Sequence of chain 1.B:
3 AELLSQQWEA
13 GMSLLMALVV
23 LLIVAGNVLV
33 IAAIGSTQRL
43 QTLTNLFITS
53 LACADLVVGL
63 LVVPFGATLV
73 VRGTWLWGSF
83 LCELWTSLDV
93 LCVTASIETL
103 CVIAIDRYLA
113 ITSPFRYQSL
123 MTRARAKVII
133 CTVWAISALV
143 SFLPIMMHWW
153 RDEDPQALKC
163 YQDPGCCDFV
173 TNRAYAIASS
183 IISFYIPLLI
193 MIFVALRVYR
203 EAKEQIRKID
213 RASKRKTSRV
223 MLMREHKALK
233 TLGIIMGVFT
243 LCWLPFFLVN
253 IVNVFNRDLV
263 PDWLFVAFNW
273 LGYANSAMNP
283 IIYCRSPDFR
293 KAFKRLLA

This protein binds this small molecule.
Small molecule (SMILES): CCCCCCCCCC(=O)N(CCO)C[C@@H](O)[C@@H](O)[C@@H](O)[C@@H](O)CO

Binding-site contacts:
Ligand atom O34 contacts residue VAL21 of chain 1.B at 4.3 Å.
Ligand atom C21 contacts residue TRP272 of chain 1.B at 4.1 Å (hydrophobic).
Ligand atom C30 contacts residue LEU17 of chain 1.B at 4.3 Å (hydrophobic).
Ligand atom C18 contacts residue TRP272 of chain 1.B at 4.4 Å (hydrophobic).
Ligand atom C18 contacts residue VAL72 of chain 1.B at 4.3 Å (hydrophobic).
Ligand atom C24 contacts residue TRP272 of chain 1.B at 4.1 Å (hydrophobic).
Ligand atom O34 contacts residue LEU17 of chain 1.B at 3.6 Å.
Ligand atom C27 contacts residue TRP272 of chain 1.B at 4.1 Å (hydrophobic).
Ligand atom N33 contacts residue VAL21 of chain 1.B at 4.2 Å.
Ligand atom O34 contacts residue MET18 of chain 1.B at 3.7 Å.